Binding-site contacts:
Ligand atom O6 contacts residue GLN142 of chain 1.A at 4.4 Å.
Ligand atom N2 contacts residue GLU104 of chain 1.A at 3.2 Å.
Ligand atom C1 contacts residue GLU104 of chain 1.A at 4.1 Å.
Ligand atom O6 contacts residue THR109 of chain 1.A at 3.4 Å (h-bond).
Ligand atom C2 contacts residue ASN107 of chain 1.A at 2.5 Å.
Ligand atom O6 contacts residue ASN107 of chain 1.A at 4.5 Å.
Ligand atom C5 contacts residue THR109 of chain 1.A at 4.0 Å.
Ligand atom O7 contacts residue ASN107 of chain 1.A at 3.2 Å (h-bond).
Ligand atom N2 contacts residue ASN107 of chain 1.A at 2.9 Å (h-bond).
Ligand atom C8 contacts residue ASN107 of chain 1.A at 4.5 Å.
Ligand atom C1 contacts residue THR109 of chain 1.A at 4.3 Å.
Ligand atom C8 contacts residue GLU104 of chain 1.A at 3.7 Å.
Ligand atom O5 contacts residue THR109 of chain 1.A at 3.3 Å (h-bond).
Ligand atom C2 contacts residue GLU104 of chain 1.A at 3.8 Å.
Ligand atom C5 contacts residue ASN107 of chain 1.A at 3.6 Å.
Ligand atom C6 contacts residue THR109 of chain 1.A at 3.7 Å.
Ligand atom C7 contacts residue ASN107 of chain 1.A at 3.2 Å.
Ligand atom O5 contacts residue ASN107 of chain 1.A at 2.4 Å (h-bond).
Ligand atom C3 contacts residue ASN107 of chain 1.A at 3.8 Å.
Ligand atom C7 contacts residue GLU104 of chain 1.A at 3.8 Å.
Ligand atom C4 contacts residue ASN107 of chain 1.A at 4.2 Å.
Ligand atom C1 contacts residue ASN107 of chain 1.A at 1.4 Å.

Sequence of chain 1.A:
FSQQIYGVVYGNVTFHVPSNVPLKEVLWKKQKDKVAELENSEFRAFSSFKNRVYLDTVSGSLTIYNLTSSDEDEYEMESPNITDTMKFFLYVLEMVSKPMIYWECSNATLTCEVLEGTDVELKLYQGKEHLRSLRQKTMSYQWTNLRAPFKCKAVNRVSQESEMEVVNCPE

The protein below binds the small molecule below.
Small molecule (SMILES): CC(=O)N[C@@H]1[C@@H](O)[C@H](O)[C@@H](CO)O[C@H]1O